Sequence of chain 2.H:
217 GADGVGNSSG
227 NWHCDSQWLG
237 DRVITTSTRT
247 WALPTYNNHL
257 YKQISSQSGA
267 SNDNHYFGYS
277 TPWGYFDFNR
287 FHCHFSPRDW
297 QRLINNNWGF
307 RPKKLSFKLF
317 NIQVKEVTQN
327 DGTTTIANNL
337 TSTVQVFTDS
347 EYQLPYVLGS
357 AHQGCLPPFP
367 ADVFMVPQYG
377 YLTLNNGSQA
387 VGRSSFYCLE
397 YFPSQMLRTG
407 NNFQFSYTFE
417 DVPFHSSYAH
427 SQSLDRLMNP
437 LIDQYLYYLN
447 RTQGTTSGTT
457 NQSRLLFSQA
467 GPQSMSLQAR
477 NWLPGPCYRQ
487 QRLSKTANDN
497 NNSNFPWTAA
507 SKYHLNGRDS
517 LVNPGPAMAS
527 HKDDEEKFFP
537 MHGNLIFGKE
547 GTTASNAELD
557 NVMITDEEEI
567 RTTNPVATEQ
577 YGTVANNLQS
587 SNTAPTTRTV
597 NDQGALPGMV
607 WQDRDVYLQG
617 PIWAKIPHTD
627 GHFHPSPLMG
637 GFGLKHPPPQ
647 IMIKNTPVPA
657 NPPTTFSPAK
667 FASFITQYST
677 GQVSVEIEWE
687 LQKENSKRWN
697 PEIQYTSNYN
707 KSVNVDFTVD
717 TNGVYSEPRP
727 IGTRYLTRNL

Binding-site contacts:
Ligand atom O2P contacts residue HIS628 of chain 2.H at 3.8 Å.
Ligand atom O4' contacts residue PRO631 of chain 2.H at 4.1 Å.
Ligand atom N6 contacts residue GLY637 of chain 2.H at 4.0 Å.
Ligand atom N6 contacts residue VAL418 of chain 2.H at 3.8 Å.
Ligand atom C8 contacts residue ASP609 of chain 2.H at 4.4 Å.
Ligand atom C6 contacts residue GLY639 of chain 2.H at 3.8 Å.
Ligand atom O5' contacts residue PHE629 of chain 2.H at 3.9 Å.
Ligand atom N6 contacts residue PRO633 of chain 2.H at 4.2 Å.
Ligand atom N7 contacts residue SER632 of chain 2.H at 3.8 Å.
Ligand atom N9 contacts residue PRO419 of chain 2.H at 4.2 Å.
Ligand atom N7 contacts residue ASP609 of chain 2.H at 4.1 Å.
Ligand atom C2 contacts residue PRO419 of chain 2.H at 4.2 Å (hydrophobic).
Ligand atom N7 contacts residue HIS630 of chain 2.H at 3.6 Å.
Ligand atom N9 contacts residue HIS630 of chain 2.H at 3.8 Å.
Ligand atom C8 contacts residue HIS630 of chain 2.H at 3.1 Å.
Ligand atom N1 contacts residue PRO419 of chain 2.H at 4.2 Å.
Ligand atom C5 contacts residue PRO631 of chain 2.H at 4.1 Å (hydrophobic).
Ligand atom N1 contacts residue PRO631 of chain 2.H at 3.8 Å.
Ligand atom C2' contacts residue PRO419 of chain 2.H at 4.0 Å (hydrophobic).
Ligand atom N3 contacts residue PRO419 of chain 2.H at 4.2 Å.
Ligand atom C1' contacts residue HIS630 of chain 2.H at 3.8 Å.
Ligand atom O5' contacts residue PRO631 of chain 2.H at 4.0 Å.
Ligand atom P contacts residue PHE629 of chain 2.H at 4.4 Å.
Ligand atom C2 contacts residue GLY639 of chain 2.H at 3.9 Å.
Ligand atom C6 contacts residue PRO419 of chain 2.H at 4.3 Å (hydrophobic).
Ligand atom N6 contacts residue PHE638 of chain 2.H at 3.8 Å.
Ligand atom N6 contacts residue SER632 of chain 2.H at 4.0 Å.
Ligand atom C6 contacts residue VAL418 of chain 2.H at 4.0 Å (hydrophobic).
Ligand atom N1 contacts residue GLY639 of chain 2.H at 3.1 Å (h-bond).
Ligand atom N6 contacts residue GLY639 of chain 2.H at 2.9 Å (h-bond).
Ligand atom C6 contacts residue PRO631 of chain 2.H at 3.6 Å (hydrophobic).
Ligand atom N6 contacts residue PRO631 of chain 2.H at 3.8 Å.
Ligand atom N1 contacts residue VAL418 of chain 2.H at 3.8 Å.
Ligand atom O2P contacts residue PHE629 of chain 2.H at 3.4 Å (h-bond).
Ligand atom O4' contacts residue HIS630 of chain 2.H at 4.2 Å.
Ligand atom C2 contacts residue PRO631 of chain 2.H at 4.3 Å (hydrophobic).
Ligand atom C5 contacts residue SER632 of chain 2.H at 4.4 Å.
Ligand atom O2P contacts residue PRO631 of chain 2.H at 3.8 Å.
Ligand atom C5 contacts residue PRO419 of chain 2.H at 4.2 Å (hydrophobic).
Ligand atom C4 contacts residue PRO419 of chain 2.H at 4.0 Å (hydrophobic).

This small molecule binds to this protein.
Small molecule (SMILES): Nc1ncnc2c1ncn2[C@H]1C[C@H](O)[C@@H](COP(=O)(O)O)O1

Sequence of chain 3.S:
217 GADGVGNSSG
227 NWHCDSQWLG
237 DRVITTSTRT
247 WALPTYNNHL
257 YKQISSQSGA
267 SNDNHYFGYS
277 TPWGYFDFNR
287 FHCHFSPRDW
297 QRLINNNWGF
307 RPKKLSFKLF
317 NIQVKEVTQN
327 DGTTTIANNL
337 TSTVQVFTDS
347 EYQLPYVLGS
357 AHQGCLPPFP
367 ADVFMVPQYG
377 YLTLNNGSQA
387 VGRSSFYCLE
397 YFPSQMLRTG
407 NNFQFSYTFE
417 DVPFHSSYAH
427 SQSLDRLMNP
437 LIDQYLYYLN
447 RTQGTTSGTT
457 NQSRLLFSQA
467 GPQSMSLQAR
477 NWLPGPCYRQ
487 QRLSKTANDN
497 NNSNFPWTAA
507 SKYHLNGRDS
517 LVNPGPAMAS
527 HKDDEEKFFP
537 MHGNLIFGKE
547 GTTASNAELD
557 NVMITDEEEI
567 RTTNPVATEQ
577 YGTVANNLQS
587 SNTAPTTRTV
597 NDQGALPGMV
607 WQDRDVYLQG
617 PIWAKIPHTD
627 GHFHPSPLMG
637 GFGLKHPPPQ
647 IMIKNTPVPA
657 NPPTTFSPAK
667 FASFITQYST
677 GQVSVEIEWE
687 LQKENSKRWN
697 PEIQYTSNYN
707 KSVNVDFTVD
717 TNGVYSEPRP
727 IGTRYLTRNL